Binding-site contacts:
Ligand atom O72 contacts residue ZN1 of chain 1.C at 3.2 Å.
Ligand atom O4 contacts residue LEU306 of chain 1.A at 2.8 Å (h-bond).
Ligand atom O4 contacts residue THR142 of chain 1.A at 3.6 Å.
Ligand atom P7 contacts residue ASN273 of chain 1.A at 3.7 Å.
Ligand atom P7 contacts residue ZN1 of chain 1.C at 3.0 Å.
Ligand atom N2 contacts residue ASN273 of chain 1.A at 3.3 Å (h-bond).
Ligand atom O71 contacts residue HIS195 of chain 1.A at 3.5 Å (h-bond).
Ligand atom O5 contacts residue HIS251 of chain 1.A at 3.4 Å.
Ligand atom O3 contacts residue GLY141 of chain 1.A at 3.5 Å.
Ligand atom O72 contacts residue GLU131 of chain 1.A at 3.8 Å.
Ligand atom O3 contacts residue HIS195 of chain 1.A at 3.8 Å.
Ligand atom O71 contacts residue GLU131 of chain 1.A at 3.3 Å (salt-bridge).
Ligand atom N2 contacts residue GLY308 of chain 1.A at 3.5 Å (h-bond).
Ligand atom C8 contacts residue PHE287 of chain 1.A at 3.8 Å (hydrophobic).
Ligand atom O3P contacts residue ARG227 of chain 1.B at 2.8 Å (salt-bridge).
Ligand atom C1 contacts residue ASN273 of chain 1.A at 3.6 Å.
Ligand atom O71 contacts residue HIS216 of chain 1.A at 3.2 Å (h-bond).
Ligand atom C8 contacts residue ASN273 of chain 1.A at 3.7 Å.
Ligand atom P contacts residue ALA220 of chain 1.A at 3.7 Å.
Ligand atom O1P contacts residue ALA220 of chain 1.A at 2.8 Å (h-bond).
Ligand atom O71 contacts residue ASN273 of chain 1.A at 3.3 Å (h-bond).
Ligand atom O4 contacts residue THR305 of chain 1.A at 3.7 Å.
Ligand atom C1 contacts residue HIS251 of chain 1.A at 3.4 Å.
Ligand atom P contacts residue ARG227 of chain 1.B at 3.8 Å.
Ligand atom O4 contacts residue GLY141 of chain 1.A at 3.5 Å.
Ligand atom O1 contacts residue HIS251 of chain 1.A at 2.6 Å (h-bond).
Ligand atom O72 contacts residue HIS143 of chain 1.A at 2.9 Å (h-bond).
Ligand atom C5 contacts residue LEU306 of chain 1.A at 3.6 Å (hydrophobic).
Ligand atom O3 contacts residue THR142 of chain 1.A at 2.8 Å (h-bond).
Ligand atom C3 contacts residue LEU306 of chain 1.A at 3.2 Å (hydrophobic).
Ligand atom O2P contacts residue ARG227 of chain 1.B at 2.8 Å (salt-bridge).
Ligand atom O72 contacts residue THR142 of chain 1.A at 3.8 Å.
Ligand atom O2P contacts residue ASN219 of chain 1.A at 2.8 Å (h-bond).
Ligand atom C8 contacts residue ASN61 of chain 1.A at 3.5 Å.
Ligand atom O1P contacts residue ASN219 of chain 1.A at 3.8 Å.
Ligand atom O1 contacts residue GLY308 of chain 1.A at 2.9 Å (h-bond).
Ligand atom C4 contacts residue LEU306 of chain 1.A at 3.3 Å (hydrophobic).
Ligand atom O6 contacts residue ALA220 of chain 1.A at 3.6 Å.
Ligand atom O71 contacts residue ZN1 of chain 1.C at 1.9 Å.
Ligand atom O72 contacts residue HIS195 of chain 1.A at 3.3 Å.

Sequence of chain 1.B:
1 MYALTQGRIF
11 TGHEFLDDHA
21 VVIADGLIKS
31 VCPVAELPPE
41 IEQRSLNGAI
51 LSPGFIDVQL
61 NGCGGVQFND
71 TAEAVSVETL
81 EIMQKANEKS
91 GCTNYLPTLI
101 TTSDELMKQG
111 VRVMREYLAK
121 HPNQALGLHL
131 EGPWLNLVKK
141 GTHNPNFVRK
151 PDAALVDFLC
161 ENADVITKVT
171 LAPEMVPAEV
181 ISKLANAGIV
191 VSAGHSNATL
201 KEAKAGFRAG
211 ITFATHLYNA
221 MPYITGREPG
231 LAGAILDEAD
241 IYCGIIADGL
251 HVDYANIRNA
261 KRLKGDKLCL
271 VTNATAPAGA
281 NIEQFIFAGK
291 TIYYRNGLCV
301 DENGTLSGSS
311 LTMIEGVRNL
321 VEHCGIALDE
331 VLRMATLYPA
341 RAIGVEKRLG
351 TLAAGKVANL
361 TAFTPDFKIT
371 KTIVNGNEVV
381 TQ

Sequence of chain 1.A:
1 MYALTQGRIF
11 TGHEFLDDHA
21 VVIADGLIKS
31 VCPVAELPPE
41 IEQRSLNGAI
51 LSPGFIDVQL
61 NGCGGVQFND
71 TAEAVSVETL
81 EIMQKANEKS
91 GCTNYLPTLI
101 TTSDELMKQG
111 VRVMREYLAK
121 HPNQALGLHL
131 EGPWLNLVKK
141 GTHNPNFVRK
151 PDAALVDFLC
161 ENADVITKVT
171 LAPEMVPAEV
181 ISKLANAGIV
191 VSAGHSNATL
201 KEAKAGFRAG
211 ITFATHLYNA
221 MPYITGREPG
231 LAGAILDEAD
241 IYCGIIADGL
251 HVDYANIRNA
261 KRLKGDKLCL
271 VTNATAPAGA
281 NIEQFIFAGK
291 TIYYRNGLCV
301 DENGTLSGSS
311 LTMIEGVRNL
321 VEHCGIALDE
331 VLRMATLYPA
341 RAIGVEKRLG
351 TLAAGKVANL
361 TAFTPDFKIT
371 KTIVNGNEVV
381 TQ

The protein below binds the small molecule below.
Small molecule (SMILES): C[P](=O)(O)N[C@@H]1[C@@H](O)[C@H](O)[C@@H](COP(=O)(O)O)O[C@@H]1O